Sequence of chain 1.H:
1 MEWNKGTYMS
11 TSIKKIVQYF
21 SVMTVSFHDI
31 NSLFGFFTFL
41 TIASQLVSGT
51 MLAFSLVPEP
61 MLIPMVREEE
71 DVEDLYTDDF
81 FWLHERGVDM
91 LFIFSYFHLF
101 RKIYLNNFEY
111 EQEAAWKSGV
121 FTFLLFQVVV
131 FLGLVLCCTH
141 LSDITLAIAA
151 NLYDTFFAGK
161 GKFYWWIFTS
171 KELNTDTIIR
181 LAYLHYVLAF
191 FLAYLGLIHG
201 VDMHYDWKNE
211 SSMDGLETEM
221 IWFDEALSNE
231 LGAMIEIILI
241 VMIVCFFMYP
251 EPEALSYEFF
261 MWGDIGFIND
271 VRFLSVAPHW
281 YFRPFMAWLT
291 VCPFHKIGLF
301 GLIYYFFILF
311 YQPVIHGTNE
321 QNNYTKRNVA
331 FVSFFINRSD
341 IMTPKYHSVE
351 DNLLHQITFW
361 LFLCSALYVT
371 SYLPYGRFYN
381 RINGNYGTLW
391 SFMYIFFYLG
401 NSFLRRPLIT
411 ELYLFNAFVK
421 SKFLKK

This protein binds this small molecule.
Small molecule (SMILES): CSCC[C@H](NC(=O)[C@H](Cc1ccc(O)cc1)NC(=O)[C@H](CO)NC(=O)[C@H](CCCN=C(N)N)NC(=O)[C@H](CO)NC(=O)[C@H](CCC(=O)O)NC(=O)[C@@H](N)CCSC)C(=O)N[C@@H](Cc1ccccc1)C(=O)N[C@@H](CO)C(=O)N[C@@H](CC(C)C)C(=O)N[C@@H](C)C(=O)N[C@@H](CCCCN)C(=O)N[C@@H](CCCCN)C(=O)N[C@@H](CCCN=C(N)N)C(=O)N[C@@H](CO)C(=O)N[C@H](C(=O)N[C@@H](CC(C)C)C(=O)N[C@@H](C)C(=O)N[C@@H](C)C=O)[C@@H](C)O

Sequence of chain 1.T:
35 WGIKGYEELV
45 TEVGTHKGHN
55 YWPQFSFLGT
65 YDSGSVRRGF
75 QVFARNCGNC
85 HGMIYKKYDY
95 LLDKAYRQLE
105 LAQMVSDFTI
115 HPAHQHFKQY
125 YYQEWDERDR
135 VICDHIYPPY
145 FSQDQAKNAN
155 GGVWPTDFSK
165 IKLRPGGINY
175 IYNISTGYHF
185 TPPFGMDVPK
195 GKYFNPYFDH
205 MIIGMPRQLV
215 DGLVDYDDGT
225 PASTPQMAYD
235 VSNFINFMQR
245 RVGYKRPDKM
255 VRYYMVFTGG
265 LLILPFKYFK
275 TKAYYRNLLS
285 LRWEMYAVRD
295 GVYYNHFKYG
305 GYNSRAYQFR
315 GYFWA

Sequence of chain 1.J:
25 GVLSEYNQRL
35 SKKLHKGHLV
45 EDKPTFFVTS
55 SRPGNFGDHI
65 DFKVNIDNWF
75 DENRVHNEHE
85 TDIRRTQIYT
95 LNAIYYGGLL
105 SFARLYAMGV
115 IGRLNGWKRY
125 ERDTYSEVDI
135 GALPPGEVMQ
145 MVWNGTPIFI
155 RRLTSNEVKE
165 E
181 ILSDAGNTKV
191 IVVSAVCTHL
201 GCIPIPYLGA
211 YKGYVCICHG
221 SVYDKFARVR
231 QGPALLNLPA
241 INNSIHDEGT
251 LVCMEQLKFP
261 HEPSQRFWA

Sequence of chain 1.S:
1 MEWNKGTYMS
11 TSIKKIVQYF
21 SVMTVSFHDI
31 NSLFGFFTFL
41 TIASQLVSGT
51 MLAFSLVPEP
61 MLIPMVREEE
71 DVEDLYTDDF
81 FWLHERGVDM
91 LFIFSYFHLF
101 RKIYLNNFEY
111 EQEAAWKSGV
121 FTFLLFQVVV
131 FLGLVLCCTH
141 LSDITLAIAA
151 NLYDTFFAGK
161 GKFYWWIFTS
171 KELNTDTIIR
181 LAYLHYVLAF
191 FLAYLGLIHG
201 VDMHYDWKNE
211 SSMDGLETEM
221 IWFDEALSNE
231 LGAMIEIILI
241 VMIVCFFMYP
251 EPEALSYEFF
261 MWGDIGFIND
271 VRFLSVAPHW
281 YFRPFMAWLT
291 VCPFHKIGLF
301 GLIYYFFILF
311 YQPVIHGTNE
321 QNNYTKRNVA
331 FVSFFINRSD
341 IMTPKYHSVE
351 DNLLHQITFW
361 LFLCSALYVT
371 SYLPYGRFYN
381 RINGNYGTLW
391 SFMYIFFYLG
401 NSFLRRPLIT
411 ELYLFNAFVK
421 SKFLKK

Sequence of chain 1.I:
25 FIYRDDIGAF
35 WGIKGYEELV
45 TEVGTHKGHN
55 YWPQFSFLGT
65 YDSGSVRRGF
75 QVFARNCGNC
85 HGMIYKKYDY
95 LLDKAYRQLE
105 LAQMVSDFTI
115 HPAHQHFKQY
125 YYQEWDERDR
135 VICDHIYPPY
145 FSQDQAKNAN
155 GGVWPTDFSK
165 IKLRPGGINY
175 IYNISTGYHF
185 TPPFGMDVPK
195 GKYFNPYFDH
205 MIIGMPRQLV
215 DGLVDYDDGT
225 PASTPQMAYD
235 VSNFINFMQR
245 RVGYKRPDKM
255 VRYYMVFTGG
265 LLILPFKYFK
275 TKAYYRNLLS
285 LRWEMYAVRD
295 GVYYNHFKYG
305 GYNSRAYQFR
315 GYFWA

Binding-site contacts:
Ligand atom CB contacts residue GLU128 of chain 1.I at 3.5 Å.
Ligand atom CB contacts residue ASP148 of chain 1.T at 3.2 Å.
Ligand atom NH2 contacts residue VAL66 of chain 1.H at 3.5 Å.
Ligand atom OG contacts residue ASP176 of chain 1.S at 3.1 Å (salt-bridge).
Ligand atom NH2 contacts residue ASN269 of chain 1.S at 3.3 Å.
Ligand atom CE contacts residue GLU59 of chain 1.S at 3.5 Å.
Ligand atom OG contacts residue GLU59 of chain 1.S at 3.0 Å (salt-bridge).
Ligand atom O contacts residue ASN174 of chain 1.S at 3.2 Å.
Ligand atom O contacts residue THR175 of chain 1.S at 3.5 Å (h-bond).
Ligand atom O contacts residue GLN127 of chain 1.I at 2.8 Å (h-bond).
Ligand atom NH1 contacts residue ASP176 of chain 1.S at 2.7 Å (salt-bridge).
Ligand atom OG contacts residue GLU128 of chain 1.I at 2.9 Å (salt-bridge).
Ligand atom O contacts residue ARG126 of chain 1.J at 3.4 Å (salt-bridge).
Ligand atom N contacts residue TYR125 of chain 1.I at 3.1 Å (h-bond).
Ligand atom CD contacts residue TYR126 of chain 1.I at 3.2 Å (hydrophobic).
Ligand atom OG1 contacts residue ASP148 of chain 1.T at 3.2 Å (salt-bridge).
Ligand atom O contacts residue ASN269 of chain 1.S at 3.4 Å (h-bond).
Ligand atom CD2 contacts residue TYR125 of chain 1.I at 3.4 Å (hydrophobic).
Ligand atom O contacts residue GLU128 of chain 1.I at 3.4 Å (salt-bridge).
Ligand atom OH contacts residue GLU70 of chain 1.H at 3.2 Å (salt-bridge).
Ligand atom OE2 contacts residue TYR126 of chain 1.I at 2.6 Å (h-bond).
Ligand atom CB contacts residue GLU59 of chain 1.S at 3.5 Å.
Ligand atom N contacts residue ASP176 of chain 1.S at 3.3 Å (salt-bridge).
Ligand atom CE contacts residue ARG126 of chain 1.J at 3.3 Å.
Ligand atom NH2 contacts residue SER55 of chain 1.H at 2.9 Å (h-bond).
Ligand atom SD contacts residue LYS91 of chain 1.I at 3.4 Å (salt-bridge).
Ligand atom NH2 contacts residue GLY266 of chain 1.S at 2.8 Å (h-bond).
Ligand atom CD contacts residue TYR124 of chain 1.I at 3.2 Å (hydrophobic).
Ligand atom CD contacts residue GLU70 of chain 1.H at 3.4 Å.
Ligand atom NH1 contacts residue GLU70 of chain 1.H at 2.7 Å (salt-bridge).
Ligand atom NE contacts residue GLU70 of chain 1.H at 3.4 Å (salt-bridge).
Ligand atom CG contacts residue ASN148 of chain 1.J at 3.5 Å.
Ligand atom OG contacts residue GLU172 of chain 1.S at 2.2 Å (salt-bridge).
Ligand atom CE2 contacts residue TYR125 of chain 1.I at 3.4 Å (hydrophobic).
Ligand atom SD contacts residue GLU59 of chain 1.S at 3.1 Å (salt-bridge).
Ligand atom CE contacts residue LYS91 of chain 1.I at 3.4 Å.
Ligand atom CD2 contacts residue LEU173 of chain 1.S at 3.2 Å (hydrophobic).
Ligand atom CG2 contacts residue ASP148 of chain 1.T at 3.3 Å.
Ligand atom CB contacts residue GLU172 of chain 1.S at 3.3 Å.
Ligand atom CZ contacts residue GLU70 of chain 1.H at 3.1 Å.